Sequence of chain 1.E:
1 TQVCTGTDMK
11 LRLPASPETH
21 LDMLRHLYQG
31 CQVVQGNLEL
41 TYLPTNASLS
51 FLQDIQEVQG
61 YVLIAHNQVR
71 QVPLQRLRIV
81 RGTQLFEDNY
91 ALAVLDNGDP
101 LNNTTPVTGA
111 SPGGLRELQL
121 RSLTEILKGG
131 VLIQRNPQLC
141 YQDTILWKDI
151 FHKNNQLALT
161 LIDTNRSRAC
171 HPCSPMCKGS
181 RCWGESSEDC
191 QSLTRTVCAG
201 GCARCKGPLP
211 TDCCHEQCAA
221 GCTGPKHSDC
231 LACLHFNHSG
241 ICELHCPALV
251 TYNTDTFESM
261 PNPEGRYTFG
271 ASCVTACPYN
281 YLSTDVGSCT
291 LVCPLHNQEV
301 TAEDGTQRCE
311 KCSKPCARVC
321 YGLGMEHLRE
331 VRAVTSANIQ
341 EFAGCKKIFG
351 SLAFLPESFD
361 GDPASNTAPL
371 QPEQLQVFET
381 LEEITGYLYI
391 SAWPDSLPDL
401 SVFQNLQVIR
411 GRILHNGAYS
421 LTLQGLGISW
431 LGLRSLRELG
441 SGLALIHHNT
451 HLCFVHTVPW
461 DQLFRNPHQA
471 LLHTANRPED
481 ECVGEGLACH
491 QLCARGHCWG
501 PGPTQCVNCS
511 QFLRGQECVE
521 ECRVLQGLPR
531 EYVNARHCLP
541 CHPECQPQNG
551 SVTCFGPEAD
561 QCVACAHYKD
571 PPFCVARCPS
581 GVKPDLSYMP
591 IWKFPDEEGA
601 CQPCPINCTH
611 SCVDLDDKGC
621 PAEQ

A small-molecule ligand and the protein it binds are described below.
Small molecule (SMILES): CC(=O)N[C@@H]1[C@@H](O)[C@H](O)[C@@H](CO)O[C@H]1O

Binding-site contacts:
Ligand atom C8 contacts residue ASN508 of chain 1.E at 3.6 Å.
Ligand atom C7 contacts residue ASN508 of chain 1.E at 3.2 Å.
Ligand atom C5 contacts residue ASN508 of chain 1.E at 3.6 Å.
Ligand atom C1 contacts residue ASN508 of chain 1.E at 1.4 Å.
Ligand atom O5 contacts residue ARG495 of chain 1.E at 3.2 Å (salt-bridge).
Ligand atom C5 contacts residue ARG495 of chain 1.E at 4.0 Å.
Ligand atom O7 contacts residue ASN508 of chain 1.E at 3.4 Å (h-bond).
Ligand atom C2 contacts residue ASN508 of chain 1.E at 2.5 Å.
Ligand atom O5 contacts residue ASN508 of chain 1.E at 2.3 Å (h-bond).
Ligand atom C6 contacts residue ARG495 of chain 1.E at 3.8 Å.
Ligand atom N2 contacts residue ASN508 of chain 1.E at 2.8 Å (h-bond).
Ligand atom C4 contacts residue ASN508 of chain 1.E at 4.2 Å.
Ligand atom C1 contacts residue ARG495 of chain 1.E at 4.1 Å.
Ligand atom O6 contacts residue ARG495 of chain 1.E at 2.8 Å (salt-bridge).
Ligand atom O6 contacts residue ASN508 of chain 1.E at 4.5 Å.
Ligand atom C3 contacts residue ASN508 of chain 1.E at 3.8 Å.